The small molecule below binds the protein below.
Small molecule (SMILES): Nc1nc2ccc(SC(F)(F)F)cc2s1

Binding-site contacts:
Ligand atom CAJ contacts residue NAP1 of chain 1.E at 3.4 Å.
Ligand atom CAD contacts residue PHE117 of chain 1.A at 3.7 Å (hydrophobic).
Ligand atom CAB contacts residue NAP1 of chain 1.E at 3.3 Å.
Ligand atom NAA contacts residue SER115 of chain 1.A at 3.0 Å (h-bond).
Ligand atom NAF contacts residue TYR194 of chain 1.A at 3.5 Å (h-bond).
Ligand atom FAO contacts residue VAL226 of chain 1.A at 3.7 Å.
Ligand atom CAH contacts residue PHE117 of chain 1.A at 4.0 Å (hydrophobic).
Ligand atom CAL contacts residue LEU229 of chain 1.A at 4.1 Å (hydrophobic).
Ligand atom CAJ contacts residue ASP181 of chain 1.A at 3.8 Å.
Ligand atom FAO contacts residue LEU229 of chain 1.A at 3.5 Å.
Ligand atom FAM contacts residue PHE117 of chain 1.A at 3.7 Å.
Ligand atom CAI contacts residue NAP1 of chain 1.E at 3.2 Å.
Ligand atom CAG contacts residue NAP1 of chain 1.E at 3.2 Å.
Ligand atom NAA contacts residue PHE117 of chain 1.A at 3.4 Å.
Ligand atom CAI contacts residue PHE117 of chain 1.A at 3.8 Å (hydrophobic).
Ligand atom SAK contacts residue VAL226 of chain 1.A at 4.0 Å.
Ligand atom SAK contacts residue LEU229 of chain 1.A at 3.9 Å.
Ligand atom CAD contacts residue NAP1 of chain 1.E at 3.6 Å.
Ligand atom CAE contacts residue TYR194 of chain 1.A at 3.9 Å (hydrophobic).
Ligand atom CAG contacts residue PHE117 of chain 1.A at 3.9 Å (hydrophobic).
Ligand atom CAB contacts residue PHE117 of chain 1.A at 3.3 Å (hydrophobic).
Ligand atom CAJ contacts residue PHE117 of chain 1.A at 3.7 Å (hydrophobic).
Ligand atom CAJ contacts residue TYR194 of chain 1.A at 3.5 Å (hydrophobic).
Ligand atom CAG contacts residue PRO230 of chain 1.A at 4.1 Å (hydrophobic).
Ligand atom SAK contacts residue NAP1 of chain 1.E at 3.2 Å (h-bond).
Ligand atom CAE contacts residue NAP1 of chain 1.E at 3.7 Å.
Ligand atom CAI contacts residue DMS1 of chain 1.I at 4.0 Å.
Ligand atom CAE contacts residue PHE117 of chain 1.A at 3.7 Å (hydrophobic).
Ligand atom FAN contacts residue PRO230 of chain 1.A at 3.4 Å.
Ligand atom SAC contacts residue NAP1 of chain 1.E at 3.1 Å (h-bond).
Ligand atom CAH contacts residue NAP1 of chain 1.E at 3.3 Å.
Ligand atom FAN contacts residue MET233 of chain 1.A at 3.6 Å.
Ligand atom SAC contacts residue PHE117 of chain 1.A at 3.9 Å.
Ligand atom FAN contacts residue PHE117 of chain 1.A at 3.6 Å.
Ligand atom CAB contacts residue SER115 of chain 1.A at 4.0 Å.
Ligand atom NAF contacts residue NAP1 of chain 1.E at 2.9 Å (h-bond).
Ligand atom NAF contacts residue PHE117 of chain 1.A at 3.5 Å.
Ligand atom FAO contacts residue TRP241 of chain 1.A at 3.5 Å.
Ligand atom NAA contacts residue NAP1 of chain 1.E at 2.8 Å (h-bond).
Ligand atom FAM contacts residue DMS1 of chain 1.I at 3.9 Å.

Sequence of chain 1.A:
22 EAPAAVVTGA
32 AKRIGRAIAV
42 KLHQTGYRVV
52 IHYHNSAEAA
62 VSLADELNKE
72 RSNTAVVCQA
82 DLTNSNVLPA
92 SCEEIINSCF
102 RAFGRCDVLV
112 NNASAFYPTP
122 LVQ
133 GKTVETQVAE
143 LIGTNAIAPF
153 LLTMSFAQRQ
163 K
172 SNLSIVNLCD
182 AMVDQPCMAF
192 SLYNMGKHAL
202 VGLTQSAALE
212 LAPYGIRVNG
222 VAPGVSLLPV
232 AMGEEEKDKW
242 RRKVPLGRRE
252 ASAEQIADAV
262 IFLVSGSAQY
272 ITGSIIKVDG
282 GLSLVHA